Binding-site contacts:
Ligand atom C5 contacts residue SER148 of chain 1.E at 4.2 Å.
Ligand atom N2 contacts residue ASN145 of chain 1.E at 3.9 Å.
Ligand atom O6 contacts residue GLY151 of chain 1.E at 4.3 Å.
Ligand atom C5 contacts residue ASN145 of chain 1.E at 3.4 Å.
Ligand atom O6 contacts residue SER150 of chain 1.E at 3.5 Å (h-bond).
Ligand atom O6 contacts residue SER148 of chain 1.E at 4.2 Å.
Ligand atom C2 contacts residue ASN145 of chain 1.E at 2.8 Å.
Ligand atom O5 contacts residue THR147 of chain 1.E at 4.2 Å.
Ligand atom O5 contacts residue ASN145 of chain 1.E at 2.0 Å (h-bond).
Ligand atom C6 contacts residue SER150 of chain 1.E at 3.6 Å.
Ligand atom C6 contacts residue SER148 of chain 1.E at 3.8 Å.
Ligand atom O5 contacts residue SER148 of chain 1.E at 4.1 Å.
Ligand atom C1 contacts residue ASN145 of chain 1.E at 1.5 Å.
Ligand atom O3 contacts residue ASN145 of chain 1.E at 3.4 Å (h-bond).
Ligand atom C4 contacts residue ASN145 of chain 1.E at 4.1 Å.
Ligand atom C3 contacts residue ASN145 of chain 1.E at 3.5 Å.
Ligand atom C1 contacts residue THR147 of chain 1.E at 3.7 Å.
Ligand atom C6 contacts residue ASN145 of chain 1.E at 4.2 Å.

Sequence of chain 1.E:
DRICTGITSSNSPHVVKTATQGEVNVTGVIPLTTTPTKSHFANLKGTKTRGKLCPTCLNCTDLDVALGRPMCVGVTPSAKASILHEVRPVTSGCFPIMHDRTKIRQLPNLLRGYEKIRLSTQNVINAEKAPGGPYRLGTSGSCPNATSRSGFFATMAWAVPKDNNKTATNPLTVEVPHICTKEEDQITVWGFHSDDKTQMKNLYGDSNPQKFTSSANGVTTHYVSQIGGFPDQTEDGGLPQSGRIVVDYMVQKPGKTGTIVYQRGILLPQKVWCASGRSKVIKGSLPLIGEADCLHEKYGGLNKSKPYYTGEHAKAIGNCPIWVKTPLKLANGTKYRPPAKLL

The small molecule below binds the protein below.
Small molecule (SMILES): CC(=O)N[C@@H]1[C@@H](O)[C@H](O)[C@@H](CO)O[C@H]1O